Sequence of chain 1.A:
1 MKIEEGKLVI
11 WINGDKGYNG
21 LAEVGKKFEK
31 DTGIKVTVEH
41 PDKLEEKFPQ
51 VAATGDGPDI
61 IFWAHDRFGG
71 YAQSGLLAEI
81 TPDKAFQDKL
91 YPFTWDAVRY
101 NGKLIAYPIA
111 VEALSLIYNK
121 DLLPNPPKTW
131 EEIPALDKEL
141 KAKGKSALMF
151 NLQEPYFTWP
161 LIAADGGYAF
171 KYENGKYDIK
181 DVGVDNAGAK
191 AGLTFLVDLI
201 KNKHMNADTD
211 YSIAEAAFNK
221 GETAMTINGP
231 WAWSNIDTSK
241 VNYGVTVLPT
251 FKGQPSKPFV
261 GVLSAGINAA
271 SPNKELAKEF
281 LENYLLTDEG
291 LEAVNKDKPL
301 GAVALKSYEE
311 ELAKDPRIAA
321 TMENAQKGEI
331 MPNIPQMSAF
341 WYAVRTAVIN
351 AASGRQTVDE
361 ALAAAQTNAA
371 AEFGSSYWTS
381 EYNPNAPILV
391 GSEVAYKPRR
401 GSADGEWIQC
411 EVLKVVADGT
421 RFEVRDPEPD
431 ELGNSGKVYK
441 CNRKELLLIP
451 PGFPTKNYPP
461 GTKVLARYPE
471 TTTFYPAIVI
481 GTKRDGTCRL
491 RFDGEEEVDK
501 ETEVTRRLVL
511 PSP

The small molecule below binds the protein below.
Small molecule (SMILES): OC[C@H]1O[C@H](O[C@H]2[C@H](O)[C@@H](O)[C@@H](O)O[C@@H]2CO)[C@H](O)[C@@H](O)[C@@H]1O

Binding-site contacts:
Ligand atom C4 contacts residue TRP341 of chain 1.A at 3.5 Å (hydrophobic).
Ligand atom O2 contacts residue GLU112 of chain 1.A at 2.8 Å (salt-bridge).
Ligand atom O2 contacts residue LYS16 of chain 1.A at 2.8 Å (salt-bridge).
Ligand atom O3 contacts residue ARG67 of chain 1.A at 2.8 Å (salt-bridge).
Ligand atom C6 contacts residue PHE157 of chain 1.A at 3.9 Å (hydrophobic).
Ligand atom O3 contacts residue ASP66 of chain 1.A at 2.6 Å (salt-bridge).
Ligand atom C1 contacts residue ASP15 of chain 1.A at 3.9 Å.
Ligand atom C2 contacts residue ASP66 of chain 1.A at 3.4 Å.
Ligand atom O3 contacts residue TRP63 of chain 1.A at 3.6 Å.
Ligand atom C1 contacts residue TRP231 of chain 1.A at 3.7 Å (hydrophobic).
Ligand atom C6 contacts residue TRP341 of chain 1.A at 3.6 Å (hydrophobic).
Ligand atom C6 contacts residue PRO155 of chain 1.A at 3.7 Å (hydrophobic).
Ligand atom O3 contacts residue TRP341 of chain 1.A at 3.8 Å.
Ligand atom O2 contacts residue TRP63 of chain 1.A at 3.2 Å (h-bond).
Ligand atom O4 contacts residue TRP341 of chain 1.A at 3.7 Å.
Ligand atom C3 contacts residue ASP66 of chain 1.A at 3.5 Å.
Ligand atom O5 contacts residue TYR156 of chain 1.A at 3.2 Å.
Ligand atom O1 contacts residue ASP15 of chain 1.A at 3.3 Å (salt-bridge).
Ligand atom C5 contacts residue NA1 of chain 1.T at 3.7 Å.
Ligand atom O6 contacts residue TYR156 of chain 1.A at 3.0 Å (h-bond).
Ligand atom C1 contacts residue TYR156 of chain 1.A at 3.6 Å (hydrophobic).
Ligand atom O6 contacts residue PRO155 of chain 1.A at 3.3 Å.
Ligand atom O2 contacts residue TRP231 of chain 1.A at 3.7 Å.
Ligand atom O2 contacts residue ALA64 of chain 1.A at 3.3 Å.
Ligand atom O1 contacts residue ASN13 of chain 1.A at 3.8 Å.
Ligand atom O3 contacts residue ALA64 of chain 1.A at 3.4 Å.
Ligand atom O3 contacts residue GLU112 of chain 1.A at 3.7 Å.
Ligand atom O6 contacts residue PHE157 of chain 1.A at 3.6 Å.
Ligand atom C3 contacts residue TRP63 of chain 1.A at 3.7 Å (hydrophobic).
Ligand atom O2 contacts residue ASP66 of chain 1.A at 2.7 Å (salt-bridge).
Ligand atom O4 contacts residue ARG67 of chain 1.A at 2.7 Å (salt-bridge).
Ligand atom C6 contacts residue GLU154 of chain 1.A at 3.3 Å.
Ligand atom O4 contacts residue NA1 of chain 1.T at 3.3 Å (h-bond).
Ligand atom O1 contacts residue LYS16 of chain 1.A at 3.2 Å (salt-bridge).
Ligand atom C6 contacts residue TYR156 of chain 1.A at 3.7 Å (hydrophobic).
Ligand atom C2 contacts residue GLU112 of chain 1.A at 3.7 Å.
Ligand atom C1 contacts residue LYS16 of chain 1.A at 3.8 Å.
Ligand atom O6 contacts residue GLU154 of chain 1.A at 2.8 Å (salt-bridge).
Ligand atom C2 contacts residue LYS16 of chain 1.A at 3.8 Å.
Ligand atom C2 contacts residue TRP231 of chain 1.A at 3.6 Å (hydrophobic).